Binding-site contacts:
Ligand atom C1 contacts residue HIS25 of chain 1.A at 3.7 Å.
Ligand atom O4 contacts residue SER147 of chain 1.A at 3.7 Å.
Ligand atom O21 contacts residue HIS25 of chain 1.A at 3.0 Å (h-bond).
Ligand atom C5 contacts residue UDP1 of chain 1.B at 3.5 Å.
Ligand atom O4 contacts residue GLY358 of chain 1.A at 3.6 Å.
Ligand atom O62 contacts residue GLY87 of chain 1.A at 3.3 Å.
Ligand atom C2 contacts residue UDP1 of chain 1.B at 3.6 Å.
Ligand atom O3 contacts residue GLN381 of chain 1.A at 3.0 Å (h-bond).
Ligand atom O41 contacts residue HIS155 of chain 1.A at 3.2 Å (h-bond).
Ligand atom O42 contacts residue THR284 of chain 1.A at 3.6 Å.
Ligand atom C33 contacts residue ASN196 of chain 1.A at 3.6 Å.
Ligand atom C4 contacts residue ASP380 of chain 1.A at 3.4 Å.
Ligand atom O3 contacts residue ASP380 of chain 1.A at 2.8 Å (salt-bridge).
Ligand atom C63 contacts residue GLY87 of chain 1.A at 3.6 Å.
Ligand atom O41 contacts residue LEU204 of chain 1.A at 3.7 Å.
Ligand atom O61 contacts residue LEU200 of chain 1.A at 3.7 Å.
Ligand atom O4 contacts residue ASP380 of chain 1.A at 2.7 Å (salt-bridge).
Ligand atom O52 contacts residue ILE90 of chain 1.A at 3.7 Å.
Ligand atom C3 contacts residue ASP380 of chain 1.A at 3.6 Å.
Ligand atom O32 contacts residue HIS25 of chain 1.A at 2.9 Å (h-bond).
Ligand atom O62 contacts residue PRO84 of chain 1.A at 3.5 Å (h-bond).
Ligand atom O2 contacts residue GLN381 of chain 1.A at 3.5 Å (h-bond).
Ligand atom O31 contacts residue SER147 of chain 1.A at 2.6 Å (h-bond).
Ligand atom C1 contacts residue UDP1 of chain 1.B at 3.2 Å.
Ligand atom O2 contacts residue UDP1 of chain 1.B at 2.8 Å (h-bond).
Ligand atom C17 contacts residue ILE203 of chain 1.A at 3.5 Å (hydrophobic).
Ligand atom C55 contacts residue PRO84 of chain 1.A at 3.2 Å (hydrophobic).
Ligand atom O contacts residue PRO84 of chain 1.A at 3.3 Å (h-bond).
Ligand atom O5 contacts residue HIS25 of chain 1.A at 3.1 Å (h-bond).
Ligand atom C3 contacts residue UDP1 of chain 1.B at 3.7 Å.
Ligand atom O6 contacts residue SER147 of chain 1.A at 2.7 Å (h-bond).
Ligand atom O4 contacts residue TRP359 of chain 1.A at 2.7 Å (h-bond).
Ligand atom C contacts residue ASN196 of chain 1.A at 3.7 Å.
Ligand atom O6 contacts residue THR146 of chain 1.A at 2.8 Å (h-bond).
Ligand atom C6 contacts residue GLY24 of chain 1.A at 3.6 Å.
Ligand atom C6 contacts residue THR146 of chain 1.A at 3.2 Å.
Ligand atom O11 contacts residue LEU85 of chain 1.A at 3.4 Å.
Ligand atom C6 contacts residue SER147 of chain 1.A at 3.7 Å.
Ligand atom C7 contacts residue GLY87 of chain 1.A at 3.4 Å.
Ligand atom O11 contacts residue PRO84 of chain 1.A at 2.4 Å (h-bond).

Sequence of chain 1.A:
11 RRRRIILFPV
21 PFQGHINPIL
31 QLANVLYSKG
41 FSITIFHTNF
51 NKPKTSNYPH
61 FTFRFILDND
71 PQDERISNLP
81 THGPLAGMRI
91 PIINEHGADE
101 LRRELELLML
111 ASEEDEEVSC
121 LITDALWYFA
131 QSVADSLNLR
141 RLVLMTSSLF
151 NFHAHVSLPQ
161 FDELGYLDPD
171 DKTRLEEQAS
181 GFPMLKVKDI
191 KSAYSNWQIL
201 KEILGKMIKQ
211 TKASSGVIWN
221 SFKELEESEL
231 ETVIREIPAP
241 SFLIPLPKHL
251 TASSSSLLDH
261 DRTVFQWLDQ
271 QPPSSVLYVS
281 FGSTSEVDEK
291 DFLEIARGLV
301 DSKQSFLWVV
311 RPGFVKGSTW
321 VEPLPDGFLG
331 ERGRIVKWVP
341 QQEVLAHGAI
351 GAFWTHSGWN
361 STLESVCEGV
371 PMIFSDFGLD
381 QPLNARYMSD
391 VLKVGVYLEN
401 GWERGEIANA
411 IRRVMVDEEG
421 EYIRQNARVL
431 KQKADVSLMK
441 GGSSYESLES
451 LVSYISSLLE

The small molecule below binds the protein below.
Small molecule (SMILES): C=C1C[C@@]23CC[C@H]4[C@@](C)(CCC[C@@]4(C)C(=O)O)[C@@H]2CC[C@]1(O[C@@H]1O[C@H](CO)[C@@H](O)[C@H](O[C@@H]2O[C@H](CO)[C@@H](O)[C@H](O)[C@H]2O)[C@H]1O[C@@H]1O[C@H](CO)[C@@H](O)[C@H](O)[C@H]1O)C3